Binding-site contacts:
Ligand atom O3 contacts residue MAN1 of chain 1.M at 3.5 Å.
Ligand atom C6 contacts residue NAG1 of chain 1.K at 3.4 Å.
Ligand atom C3 contacts residue MAN1 of chain 1.M at 3.7 Å.
Ligand atom C1 contacts residue NAG1 of chain 1.K at 3.2 Å.
Ligand atom O3 contacts residue ASN91 of chain 1.B at 3.5 Å (h-bond).
Ligand atom O5 contacts residue NAG1 of chain 1.K at 2.3 Å (h-bond).
Ligand atom C2 contacts residue NAG1 of chain 1.K at 4.0 Å.
Ligand atom C5 contacts residue NAG1 of chain 1.K at 3.3 Å.
Ligand atom C1 contacts residue MAN1 of chain 1.M at 4.2 Å.
Ligand atom O6 contacts residue NAG1 of chain 1.K at 3.0 Å (h-bond).
Ligand atom C4 contacts residue NAG1 of chain 1.K at 4.2 Å.
Ligand atom C2 contacts residue MAN1 of chain 1.M at 3.6 Å.
Ligand atom O2 contacts residue NAG1 of chain 1.K at 3.7 Å.
Ligand atom O2 contacts residue ASP323 of chain 1.B at 3.6 Å.

The protein below binds the small molecule below.
Small molecule (SMILES): OC[C@H]1O[C@@H](O)[C@@H](O)[C@@H](O)[C@@H]1O

Sequence of chain 1.B:
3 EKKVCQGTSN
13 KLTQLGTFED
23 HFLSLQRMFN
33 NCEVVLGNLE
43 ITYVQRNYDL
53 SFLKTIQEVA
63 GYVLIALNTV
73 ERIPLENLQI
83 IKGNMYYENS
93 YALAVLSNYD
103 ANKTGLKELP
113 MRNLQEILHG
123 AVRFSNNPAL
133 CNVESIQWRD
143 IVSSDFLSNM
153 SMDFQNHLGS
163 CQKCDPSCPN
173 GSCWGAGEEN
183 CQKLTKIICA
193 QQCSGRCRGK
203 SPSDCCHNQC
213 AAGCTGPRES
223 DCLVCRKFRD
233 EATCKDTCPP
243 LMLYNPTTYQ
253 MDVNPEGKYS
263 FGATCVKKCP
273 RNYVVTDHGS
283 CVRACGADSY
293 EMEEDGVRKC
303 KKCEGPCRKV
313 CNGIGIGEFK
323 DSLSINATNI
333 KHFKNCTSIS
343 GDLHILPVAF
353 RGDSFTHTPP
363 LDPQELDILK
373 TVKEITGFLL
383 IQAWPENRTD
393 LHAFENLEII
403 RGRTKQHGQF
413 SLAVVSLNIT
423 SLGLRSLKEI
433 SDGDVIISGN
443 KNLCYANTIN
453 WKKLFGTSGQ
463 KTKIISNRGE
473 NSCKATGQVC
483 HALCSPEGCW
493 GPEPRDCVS